Sequence of chain 1.I:
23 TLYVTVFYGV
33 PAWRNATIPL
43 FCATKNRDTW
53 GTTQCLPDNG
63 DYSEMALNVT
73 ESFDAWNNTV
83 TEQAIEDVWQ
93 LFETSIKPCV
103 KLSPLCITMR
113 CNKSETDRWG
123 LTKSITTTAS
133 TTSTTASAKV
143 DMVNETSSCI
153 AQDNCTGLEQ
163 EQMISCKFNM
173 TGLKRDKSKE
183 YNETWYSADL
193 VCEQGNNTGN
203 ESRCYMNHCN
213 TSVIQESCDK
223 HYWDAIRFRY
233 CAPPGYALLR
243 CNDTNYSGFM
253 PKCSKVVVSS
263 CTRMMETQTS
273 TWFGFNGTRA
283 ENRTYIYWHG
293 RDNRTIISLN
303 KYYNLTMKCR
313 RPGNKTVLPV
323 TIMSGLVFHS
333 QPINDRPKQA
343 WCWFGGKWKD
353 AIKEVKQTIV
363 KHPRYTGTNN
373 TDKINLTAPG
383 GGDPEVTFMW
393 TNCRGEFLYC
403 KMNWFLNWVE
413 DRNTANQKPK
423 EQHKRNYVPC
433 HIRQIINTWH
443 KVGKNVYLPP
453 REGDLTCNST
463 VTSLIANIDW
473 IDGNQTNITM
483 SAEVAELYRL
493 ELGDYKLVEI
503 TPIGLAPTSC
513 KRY

Binding-site contacts:
Ligand atom O7 contacts residue ASN79 of chain 1.I at 3.3 Å (h-bond).
Ligand atom N2 contacts residue ASN79 of chain 1.I at 3.0 Å (h-bond).
Ligand atom C1 contacts residue ASN79 of chain 1.I at 1.4 Å.
Ligand atom C6 contacts residue NAG2 of chain 1.MA at 4.1 Å.
Ligand atom C8 contacts residue ASN79 of chain 1.I at 3.9 Å.
Ligand atom C6 contacts residue NAG1 of chain 1.MA at 4.3 Å.
Ligand atom C4 contacts residue NAG2 of chain 1.MA at 4.4 Å.
Ligand atom C4 contacts residue ASN79 of chain 1.I at 4.2 Å.
Ligand atom C3 contacts residue ASN79 of chain 1.I at 3.8 Å.
Ligand atom O5 contacts residue ASN79 of chain 1.I at 2.3 Å (h-bond).
Ligand atom C1 contacts residue NAG1 of chain 1.MA at 4.3 Å.
Ligand atom O5 contacts residue NAG1 of chain 1.MA at 3.9 Å.
Ligand atom C5 contacts residue ASN79 of chain 1.I at 3.6 Å.
Ligand atom C7 contacts residue ASN79 of chain 1.I at 3.3 Å.
Ligand atom C2 contacts residue ASN79 of chain 1.I at 2.5 Å.
Ligand atom O6 contacts residue ASN37 of chain 1.I at 4.5 Å.
Ligand atom O3 contacts residue MAN8 of chain 1.MA at 3.8 Å.
Ligand atom O6 contacts residue NAG1 of chain 1.MA at 3.5 Å.

A small-molecule ligand and the protein it binds are described below.
Small molecule (SMILES): CC(=O)N[C@@H]1[C@@H](O)[C@H](O)[C@@H](CO)O[C@H]1O